Binding-site contacts:
Ligand atom C10 contacts residue ASP182 of chain 1.A at 3.5 Å.
Ligand atom C14 contacts residue LYS72 of chain 1.A at 3.6 Å.
Ligand atom C02 contacts residue ASP182 of chain 1.A at 3.3 Å.
Ligand atom C24 contacts residue ALA90 of chain 1.A at 3.8 Å (hydrophobic).
Ligand atom F06 contacts residue LEU104 of chain 1.A at 3.2 Å.
Ligand atom C04 contacts residue PHE183 of chain 1.A at 3.3 Å (hydrophobic).
Ligand atom C23 contacts residue ALA90 of chain 1.A at 3.9 Å (hydrophobic).
Ligand atom C03 contacts residue ASP182 of chain 1.A at 3.5 Å.
Ligand atom O01 contacts residue LEU185 of chain 1.A at 2.9 Å.
Ligand atom C05 contacts residue THR181 of chain 1.A at 3.7 Å.
Ligand atom C03 contacts residue PHE183 of chain 1.A at 3.4 Å (hydrophobic).
Ligand atom C20 contacts residue LEU115 of chain 1.A at 3.8 Å (hydrophobic).
Ligand atom C15 contacts residue ALA70 of chain 1.A at 3.3 Å (hydrophobic).
Ligand atom C14 contacts residue VAL53 of chain 1.A at 3.4 Å (hydrophobic).
Ligand atom C15 contacts residue LEU115 of chain 1.A at 3.8 Å (hydrophobic).
Ligand atom F06 contacts residue ARG103 of chain 1.A at 3.2 Å.
Ligand atom C09 contacts residue ASP182 of chain 1.A at 3.2 Å.
Ligand atom C19 contacts residue LYS72 of chain 1.A at 3.5 Å.
Ligand atom F06 contacts residue CYS102 of chain 1.A at 3.8 Å.
Ligand atom C04 contacts residue CYS102 of chain 1.A at 3.8 Å (hydrophobic).
Ligand atom C19 contacts residue LEU185 of chain 1.A at 3.9 Å (hydrophobic).
Ligand atom N13 contacts residue LYS72 of chain 1.A at 3.4 Å.
Ligand atom C08 contacts residue THR181 of chain 1.A at 3.8 Å.
Ligand atom S16 contacts residue MET117 of chain 1.A at 3.3 Å.
Ligand atom O01 contacts residue PHE183 of chain 1.A at 2.8 Å (h-bond).
Ligand atom N11 contacts residue LYS72 of chain 1.A at 3.4 Å.
Ligand atom O01 contacts residue ASP182 of chain 1.A at 2.8 Å.
Ligand atom C26 contacts residue MET93 of chain 1.A at 3.7 Å (hydrophobic).
Ligand atom C07 contacts residue THR181 of chain 1.A at 3.6 Å.
Ligand atom C23 contacts residue GLU89 of chain 1.A at 3.8 Å.
Ligand atom C23 contacts residue ILE86 of chain 1.A at 3.4 Å (hydrophobic).
Ligand atom C15 contacts residue MET117 of chain 1.A at 3.5 Å (hydrophobic).
Ligand atom C08 contacts residue ASP182 of chain 1.A at 3.7 Å.
Ligand atom O27 contacts residue LEU185 of chain 1.A at 3.9 Å.
Ligand atom C02 contacts residue PHE183 of chain 1.A at 3.6 Å (hydrophobic).
Ligand atom C12 contacts residue LYS72 of chain 1.A at 3.4 Å.
Ligand atom C15 contacts residue LYS72 of chain 1.A at 3.7 Å.
Ligand atom O17 contacts residue LEU104 of chain 1.A at 3.3 Å.
Ligand atom O27 contacts residue LYS72 of chain 1.A at 2.4 Å (salt-bridge).
Ligand atom N11 contacts residue ASP182 of chain 1.A at 2.9 Å (salt-bridge).

Sequence of chain 1.A:
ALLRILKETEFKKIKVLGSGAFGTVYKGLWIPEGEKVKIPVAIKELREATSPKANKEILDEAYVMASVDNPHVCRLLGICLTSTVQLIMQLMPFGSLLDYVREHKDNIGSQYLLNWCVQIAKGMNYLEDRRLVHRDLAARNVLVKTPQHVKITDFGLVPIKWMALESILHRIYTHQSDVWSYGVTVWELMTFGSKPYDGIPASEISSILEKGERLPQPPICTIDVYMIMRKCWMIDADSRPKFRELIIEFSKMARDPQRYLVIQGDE

This protein binds this small molecule.
Small molecule (SMILES): O=C(Nc1nccs1)[C@@H](c1cc(F)ccc1O)N1Cc2ccccc2C1=O